Sequence of chain 2.A:
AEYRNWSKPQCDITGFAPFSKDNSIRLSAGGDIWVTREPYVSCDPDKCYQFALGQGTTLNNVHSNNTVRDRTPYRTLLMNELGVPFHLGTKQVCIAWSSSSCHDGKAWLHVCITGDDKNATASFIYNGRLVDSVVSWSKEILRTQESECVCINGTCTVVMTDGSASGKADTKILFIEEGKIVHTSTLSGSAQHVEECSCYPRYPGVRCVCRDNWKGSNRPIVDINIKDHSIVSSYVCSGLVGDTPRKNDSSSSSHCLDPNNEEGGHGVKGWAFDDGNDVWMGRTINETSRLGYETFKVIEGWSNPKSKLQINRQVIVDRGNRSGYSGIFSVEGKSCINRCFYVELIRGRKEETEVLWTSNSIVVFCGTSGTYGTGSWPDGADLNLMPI

Binding-site contacts:
Ligand atom C1 contacts residue SER294 of chain 2.A at 4.0 Å.
Ligand atom N2 contacts residue ASN291 of chain 2.A at 3.1 Å (h-bond).
Ligand atom C6 contacts residue SER294 of chain 2.A at 3.9 Å.
Ligand atom O5 contacts residue SER294 of chain 2.A at 3.2 Å (h-bond).
Ligand atom C3 contacts residue ASN291 of chain 2.A at 3.8 Å.
Ligand atom C5 contacts residue SER294 of chain 2.A at 4.1 Å.
Ligand atom O5 contacts residue ASN291 of chain 2.A at 2.3 Å (h-bond).
Ligand atom C1 contacts residue THR293 of chain 2.A at 4.2 Å.
Ligand atom C2 contacts residue ASN291 of chain 2.A at 2.5 Å.
Ligand atom O7 contacts residue ARG324 of chain 2.A at 2.9 Å (salt-bridge).
Ligand atom C5 contacts residue ASN291 of chain 2.A at 3.7 Å.
Ligand atom O5 contacts residue LEU296 of chain 2.A at 4.1 Å.
Ligand atom C4 contacts residue ASN291 of chain 2.A at 4.2 Å.
Ligand atom C7 contacts residue ASN291 of chain 2.A at 3.5 Å.
Ligand atom C8 contacts residue ARG324 of chain 2.A at 4.2 Å.
Ligand atom C8 contacts residue GLU292 of chain 2.A at 4.0 Å.
Ligand atom O7 contacts residue ASN291 of chain 2.A at 3.5 Å (h-bond).
Ligand atom C7 contacts residue ARG324 of chain 2.A at 3.9 Å.
Ligand atom C1 contacts residue ASN291 of chain 2.A at 1.4 Å.
Ligand atom C6 contacts residue LEU296 of chain 2.A at 4.3 Å (hydrophobic).

The protein below binds the small molecule below.
Small molecule (SMILES): CC(=O)N[C@@H]1[C@@H](O)[C@H](O)[C@@H](CO)O[C@H]1O